Sequence of chain 5.B:
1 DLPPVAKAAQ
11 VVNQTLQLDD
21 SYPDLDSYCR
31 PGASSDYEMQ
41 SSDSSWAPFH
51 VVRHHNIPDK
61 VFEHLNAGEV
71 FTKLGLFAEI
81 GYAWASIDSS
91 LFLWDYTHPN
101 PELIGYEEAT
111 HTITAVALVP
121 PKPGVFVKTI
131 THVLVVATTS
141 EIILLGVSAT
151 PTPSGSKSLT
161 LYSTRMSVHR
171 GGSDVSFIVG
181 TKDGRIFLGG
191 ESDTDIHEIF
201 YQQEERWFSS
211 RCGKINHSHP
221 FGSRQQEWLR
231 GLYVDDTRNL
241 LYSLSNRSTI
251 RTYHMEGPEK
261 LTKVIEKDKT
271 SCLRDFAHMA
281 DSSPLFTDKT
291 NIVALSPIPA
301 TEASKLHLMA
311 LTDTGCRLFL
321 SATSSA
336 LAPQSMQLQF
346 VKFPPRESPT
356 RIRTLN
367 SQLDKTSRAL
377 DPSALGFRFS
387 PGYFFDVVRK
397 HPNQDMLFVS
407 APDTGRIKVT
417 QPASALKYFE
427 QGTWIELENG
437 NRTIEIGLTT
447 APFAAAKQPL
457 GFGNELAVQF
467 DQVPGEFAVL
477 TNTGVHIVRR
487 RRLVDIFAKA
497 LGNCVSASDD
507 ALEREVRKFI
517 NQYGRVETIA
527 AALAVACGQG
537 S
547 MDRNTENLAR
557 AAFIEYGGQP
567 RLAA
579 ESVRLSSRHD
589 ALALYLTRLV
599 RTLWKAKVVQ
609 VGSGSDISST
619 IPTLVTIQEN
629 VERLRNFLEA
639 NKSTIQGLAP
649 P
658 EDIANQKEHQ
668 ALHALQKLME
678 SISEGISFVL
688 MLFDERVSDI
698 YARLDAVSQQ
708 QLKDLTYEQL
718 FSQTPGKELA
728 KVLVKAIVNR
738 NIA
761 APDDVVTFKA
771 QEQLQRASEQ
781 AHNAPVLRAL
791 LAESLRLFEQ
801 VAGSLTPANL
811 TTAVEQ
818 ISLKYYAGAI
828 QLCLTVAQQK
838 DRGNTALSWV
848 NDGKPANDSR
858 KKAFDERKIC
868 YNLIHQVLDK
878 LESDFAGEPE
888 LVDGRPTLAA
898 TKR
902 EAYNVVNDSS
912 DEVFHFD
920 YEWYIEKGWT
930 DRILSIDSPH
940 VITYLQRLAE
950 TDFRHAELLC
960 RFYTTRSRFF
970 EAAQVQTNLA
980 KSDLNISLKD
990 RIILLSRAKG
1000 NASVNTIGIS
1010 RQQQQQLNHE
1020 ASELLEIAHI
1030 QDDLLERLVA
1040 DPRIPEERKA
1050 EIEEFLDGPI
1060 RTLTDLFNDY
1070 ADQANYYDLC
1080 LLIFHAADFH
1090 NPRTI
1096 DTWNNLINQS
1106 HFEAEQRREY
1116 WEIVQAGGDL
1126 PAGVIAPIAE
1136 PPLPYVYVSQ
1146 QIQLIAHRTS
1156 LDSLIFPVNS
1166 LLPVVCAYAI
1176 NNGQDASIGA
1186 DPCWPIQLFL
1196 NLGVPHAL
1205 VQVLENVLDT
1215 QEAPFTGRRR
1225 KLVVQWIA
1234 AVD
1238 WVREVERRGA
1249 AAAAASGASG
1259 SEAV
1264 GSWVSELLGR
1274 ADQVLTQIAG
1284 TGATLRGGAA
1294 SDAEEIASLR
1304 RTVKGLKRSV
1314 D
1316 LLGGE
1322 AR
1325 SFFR

Sequence of chain 5.E:
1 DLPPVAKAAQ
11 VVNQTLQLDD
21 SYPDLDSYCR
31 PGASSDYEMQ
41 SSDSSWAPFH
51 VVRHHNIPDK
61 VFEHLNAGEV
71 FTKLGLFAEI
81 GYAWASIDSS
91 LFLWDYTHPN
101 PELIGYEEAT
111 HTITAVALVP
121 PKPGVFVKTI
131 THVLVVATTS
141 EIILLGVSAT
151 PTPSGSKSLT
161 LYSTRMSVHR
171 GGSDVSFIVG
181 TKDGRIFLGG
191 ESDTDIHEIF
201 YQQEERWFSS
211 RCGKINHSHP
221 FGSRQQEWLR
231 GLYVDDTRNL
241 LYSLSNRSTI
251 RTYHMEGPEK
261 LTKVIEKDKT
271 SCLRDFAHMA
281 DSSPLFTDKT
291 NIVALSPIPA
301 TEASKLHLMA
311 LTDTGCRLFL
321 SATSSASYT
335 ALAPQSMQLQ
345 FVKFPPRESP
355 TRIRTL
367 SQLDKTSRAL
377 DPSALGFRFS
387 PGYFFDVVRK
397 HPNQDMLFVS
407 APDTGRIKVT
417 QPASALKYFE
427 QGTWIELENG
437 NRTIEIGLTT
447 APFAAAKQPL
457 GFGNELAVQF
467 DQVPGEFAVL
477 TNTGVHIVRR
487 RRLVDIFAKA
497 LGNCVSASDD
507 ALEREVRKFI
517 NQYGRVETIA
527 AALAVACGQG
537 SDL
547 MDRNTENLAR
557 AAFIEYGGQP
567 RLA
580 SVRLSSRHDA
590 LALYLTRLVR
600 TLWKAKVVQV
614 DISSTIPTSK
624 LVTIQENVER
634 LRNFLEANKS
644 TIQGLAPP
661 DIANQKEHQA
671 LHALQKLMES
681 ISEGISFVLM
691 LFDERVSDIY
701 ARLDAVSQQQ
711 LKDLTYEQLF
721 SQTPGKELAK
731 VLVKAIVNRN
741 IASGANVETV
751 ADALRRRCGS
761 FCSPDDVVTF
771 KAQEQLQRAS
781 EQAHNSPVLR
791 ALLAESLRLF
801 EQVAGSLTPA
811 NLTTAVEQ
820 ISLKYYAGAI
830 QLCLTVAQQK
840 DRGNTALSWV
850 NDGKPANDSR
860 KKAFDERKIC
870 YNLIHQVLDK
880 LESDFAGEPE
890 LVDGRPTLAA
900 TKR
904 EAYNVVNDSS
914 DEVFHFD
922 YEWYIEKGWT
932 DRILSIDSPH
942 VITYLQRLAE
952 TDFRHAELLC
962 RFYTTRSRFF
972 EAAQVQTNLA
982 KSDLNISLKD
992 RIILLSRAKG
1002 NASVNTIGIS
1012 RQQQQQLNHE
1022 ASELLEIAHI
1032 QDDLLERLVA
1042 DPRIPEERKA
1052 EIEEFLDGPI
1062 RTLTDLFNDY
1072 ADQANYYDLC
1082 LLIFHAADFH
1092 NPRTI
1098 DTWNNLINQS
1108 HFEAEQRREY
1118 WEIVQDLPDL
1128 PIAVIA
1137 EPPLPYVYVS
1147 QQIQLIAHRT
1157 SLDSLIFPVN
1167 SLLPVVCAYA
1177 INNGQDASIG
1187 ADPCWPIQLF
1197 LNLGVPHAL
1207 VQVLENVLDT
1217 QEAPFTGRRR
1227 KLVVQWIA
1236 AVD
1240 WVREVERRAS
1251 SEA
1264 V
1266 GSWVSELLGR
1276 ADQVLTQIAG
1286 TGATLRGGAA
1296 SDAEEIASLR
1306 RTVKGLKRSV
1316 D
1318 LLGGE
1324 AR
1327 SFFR

Binding-site contacts:
Ligand atom N contacts residue ASN1074 of chain 5.B at 0.9 Å.
Ligand atom CZ contacts residue TYR1076 of chain 5.B at 2.8 Å (hydrophobic).
Ligand atom CG contacts residue TYR1076 of chain 5.B at 2.4 Å (hydrophobic).
Ligand atom CZ contacts residue THR1097 of chain 5.B at 2.9 Å.
Ligand atom N contacts residue ASN1074 of chain 5.B at 2.3 Å (h-bond).
Ligand atom O contacts residue TYR1076 of chain 5.B at 2.3 Å (h-bond).
Ligand atom CB contacts residue TYR1075 of chain 5.B at 2.8 Å (hydrophobic).
Ligand atom OE1 contacts residue ARG165 of chain 5.E at 2.9 Å (salt-bridge).
Ligand atom CA contacts residue ASN1074 of chain 5.B at 0.6 Å.
Ligand atom CA contacts residue TYR1075 of chain 5.B at 2.5 Å (hydrophobic).
Ligand atom NH2 contacts residue CYS1079 of chain 5.B at 2.0 Å.
Ligand atom NE contacts residue CYS1079 of chain 5.B at 2.3 Å (h-bond).
Ligand atom C contacts residue ASN1074 of chain 5.B at 1.5 Å.
Ligand atom N contacts residue ASN1074 of chain 5.B at 1.0 Å.
Ligand atom C contacts residue ALA1073 of chain 5.B at 2.9 Å (hydrophobic).
Ligand atom CG contacts residue ASN1074 of chain 5.B at 2.7 Å.
Ligand atom NH1 contacts residue LEU1080 of chain 5.B at 2.6 Å (h-bond).
Ligand atom N contacts residue ALA1073 of chain 5.B at 2.0 Å.
Ligand atom CG contacts residue ASN1074 of chain 5.B at 2.5 Å.
Ligand atom CA contacts residue ALA1073 of chain 5.B at 3.0 Å (hydrophobic).
Ligand atom CA contacts residue ASN1074 of chain 5.B at 0.2 Å.
Ligand atom CB contacts residue ASN1074 of chain 5.B at 1.8 Å.
Ligand atom O contacts residue VAL127 of chain 5.E at 2.5 Å (h-bond).
Ligand atom CD contacts residue CYS1079 of chain 5.B at 2.6 Å (hydrophobic).
Ligand atom O contacts residue ASP1071 of chain 5.B at 2.9 Å (salt-bridge).
Ligand atom N contacts residue GLY105 of chain 5.E at 2.8 Å (h-bond).
Ligand atom CZ contacts residue CYS1079 of chain 5.B at 1.6 Å (hydrophobic).
Ligand atom O contacts residue ASN1074 of chain 5.B at 1.6 Å (h-bond).
Ligand atom CB contacts residue ASN1074 of chain 5.B at 1.7 Å.
Ligand atom C contacts residue ASN1074 of chain 5.B at 0.8 Å.
Ligand atom O contacts residue ALA1073 of chain 5.B at 2.7 Å.
Ligand atom N contacts residue TYR1075 of chain 5.B at 1.5 Å (h-bond).
Ligand atom CG contacts residue TYR1075 of chain 5.B at 2.6 Å (hydrophobic).
Ligand atom NH1 contacts residue THR1097 of chain 5.B at 2.8 Å.
Ligand atom CD contacts residue TYR1076 of chain 5.B at 2.3 Å (hydrophobic).
Ligand atom NH1 contacts residue CYS1079 of chain 5.B at 1.7 Å.
Ligand atom NH1 contacts residue TYR1076 of chain 5.B at 1.9 Å (h-bond).
Ligand atom O contacts residue ASN1074 of chain 5.B at 2.1 Å (h-bond).
Ligand atom CB contacts residue TYR1076 of chain 5.B at 2.9 Å (hydrophobic).
Ligand atom NE contacts residue TYR1076 of chain 5.B at 2.0 Å.

A small-molecule ligand and the protein it binds are described below.
Small molecule (SMILES): CSCC[C@H](NC(=O)[C@@H]1CCCN1C(=O)[C@H](CC(C)C)NC(=O)[C@H](CC(C)C)NC(=O)[C@H](CCCCN)NC(=O)[C@H](C)NC(=O)[C@H](CCCCN)NC(=O)[C@@H](N)CCCN=C(N)N)C(=O)N[C@@H](CCC(=O)O)C(=O)N[C@@H](CCC(=O)O)C(=O)N[C@@H](C)C(=O)N[C@@H](CC(C)C)C(=O)N[C@@H](CC(C)C)C(=O)N1CCC[C@H]1C=O